Binding-site contacts:
Ligand atom N2 contacts residue ASN371 of chain 1.B at 3.0 Å (h-bond).
Ligand atom C8 contacts residue SER398 of chain 1.B at 3.6 Å.
Ligand atom O5 contacts residue PRO381 of chain 1.B at 4.3 Å.
Ligand atom C8 contacts residue ASN371 of chain 1.B at 4.4 Å.
Ligand atom O7 contacts residue SER398 of chain 1.B at 2.7 Å (h-bond).
Ligand atom O7 contacts residue ASN371 of chain 1.B at 3.3 Å (h-bond).
Ligand atom C8 contacts residue SER369 of chain 1.B at 3.5 Å.
Ligand atom C2 contacts residue ASN371 of chain 1.B at 2.5 Å.
Ligand atom C1 contacts residue ASN371 of chain 1.B at 1.4 Å.
Ligand atom C4 contacts residue ASN371 of chain 1.B at 4.3 Å.
Ligand atom O6 contacts residue PRO381 of chain 1.B at 4.0 Å.
Ligand atom C8 contacts residue ILE399 of chain 1.B at 3.8 Å (hydrophobic).
Ligand atom O3 contacts residue GLU400 of chain 1.B at 4.4 Å.
Ligand atom C7 contacts residue ASN371 of chain 1.B at 3.3 Å.
Ligand atom C7 contacts residue SER398 of chain 1.B at 3.8 Å.
Ligand atom C8 contacts residue GLU400 of chain 1.B at 3.5 Å.
Ligand atom O5 contacts residue ASN371 of chain 1.B at 2.4 Å (h-bond).
Ligand atom C5 contacts residue ASN371 of chain 1.B at 3.6 Å.
Ligand atom C3 contacts residue ASN371 of chain 1.B at 3.9 Å.

Sequence of chain 1.B:
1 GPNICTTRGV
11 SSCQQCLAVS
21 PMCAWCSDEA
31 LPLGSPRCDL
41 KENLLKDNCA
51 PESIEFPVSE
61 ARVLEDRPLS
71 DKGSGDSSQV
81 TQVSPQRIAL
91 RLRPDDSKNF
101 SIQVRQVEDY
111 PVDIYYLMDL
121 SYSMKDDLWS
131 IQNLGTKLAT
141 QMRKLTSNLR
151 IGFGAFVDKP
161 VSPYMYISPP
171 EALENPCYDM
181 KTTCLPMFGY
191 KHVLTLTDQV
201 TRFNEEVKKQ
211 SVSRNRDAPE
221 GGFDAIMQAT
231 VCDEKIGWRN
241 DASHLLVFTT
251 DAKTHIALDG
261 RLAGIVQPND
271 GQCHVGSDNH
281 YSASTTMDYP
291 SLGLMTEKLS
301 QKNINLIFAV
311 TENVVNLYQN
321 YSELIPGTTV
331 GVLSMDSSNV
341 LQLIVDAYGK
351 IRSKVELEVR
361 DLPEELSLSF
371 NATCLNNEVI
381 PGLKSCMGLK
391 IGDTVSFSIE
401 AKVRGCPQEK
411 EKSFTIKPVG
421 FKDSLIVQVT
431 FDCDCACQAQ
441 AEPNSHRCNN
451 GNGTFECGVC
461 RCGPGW

The protein below binds the small molecule below.
Small molecule (SMILES): CC(=O)N[C@H]1[C@H](O[C@H]2[C@H](O)[C@@H](NC(C)=O)CO[C@@H]2CO)O[C@H](CO)[C@@H](O)[C@@H]1O